Sequence of chain 1.A:
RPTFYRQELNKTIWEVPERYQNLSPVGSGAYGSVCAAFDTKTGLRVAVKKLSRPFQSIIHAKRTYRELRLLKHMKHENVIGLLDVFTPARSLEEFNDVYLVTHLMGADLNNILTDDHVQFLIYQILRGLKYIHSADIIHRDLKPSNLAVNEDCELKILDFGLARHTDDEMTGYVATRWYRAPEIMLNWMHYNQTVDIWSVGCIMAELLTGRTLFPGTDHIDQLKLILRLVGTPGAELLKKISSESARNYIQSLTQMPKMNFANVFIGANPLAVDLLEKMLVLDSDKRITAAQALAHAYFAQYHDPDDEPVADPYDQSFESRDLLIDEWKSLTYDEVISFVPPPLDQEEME

Binding-site contacts:
Ligand atom C26 contacts residue GLU76 of chain 1.A at 3.2 Å.
Ligand atom C25 contacts residue LEU80 of chain 1.A at 3.4 Å (hydrophobic).
Ligand atom C13 contacts residue THR111 of chain 1.A at 3.3 Å.
Ligand atom O24 contacts residue PHE174 of chain 1.A at 3.0 Å (h-bond).
Ligand atom N12 contacts residue ALA56 of chain 1.A at 3.6 Å.
Ligand atom O24 contacts residue ASP173 of chain 1.A at 3.8 Å.
Ligand atom C29 contacts residue ALA56 of chain 1.A at 3.8 Å (hydrophobic).
Ligand atom C7 contacts residue GLY36 of chain 1.A at 3.6 Å.
Ligand atom C19 contacts residue ASP173 of chain 1.A at 3.2 Å.
Ligand atom C27 contacts residue LYS58 of chain 1.A at 3.8 Å.
Ligand atom C29 contacts residue LYS58 of chain 1.A at 3.7 Å.
Ligand atom C25 contacts residue GLU76 of chain 1.A at 3.5 Å.
Ligand atom C7 contacts residue VAL35 of chain 1.A at 3.1 Å (hydrophobic).
Ligand atom C3 contacts residue VAL35 of chain 1.A at 3.2 Å (hydrophobic).
Ligand atom N29 contacts residue LEU80 of chain 1.A at 3.4 Å.
Ligand atom C23 contacts residue LEU176 of chain 1.A at 3.4 Å (hydrophobic).
Ligand atom O31 contacts residue VAL43 of chain 1.A at 3.5 Å.
Ligand atom N29 contacts residue ASP173 of chain 1.A at 3.4 Å (salt-bridge).
Ligand atom C1 contacts residue VAL35 of chain 1.A at 3.3 Å (hydrophobic).
Ligand atom C23 contacts residue PHE174 of chain 1.A at 3.0 Å (hydrophobic).
Ligand atom N18 contacts residue ASP173 of chain 1.A at 3.8 Å.
Ligand atom C13 contacts residue LEU172 of chain 1.A at 3.8 Å (hydrophobic).
Ligand atom C16 contacts residue ASP173 of chain 1.A at 3.8 Å.
Ligand atom O20 contacts residue LEU172 of chain 1.A at 3.5 Å.
Ligand atom C22 contacts residue LEU176 of chain 1.A at 3.6 Å (hydrophobic).
Ligand atom C23 contacts residue LEU79 of chain 1.A at 3.6 Å (hydrophobic).
Ligand atom N18 contacts residue LEU80 of chain 1.A at 3.5 Å.
Ligand atom C17 contacts residue ASP173 of chain 1.A at 3.7 Å.
Ligand atom O20 contacts residue ASP173 of chain 1.A at 2.6 Å (salt-bridge).
Ligand atom N18 contacts residue GLU76 of chain 1.A at 2.8 Å (salt-bridge).
Ligand atom C13 contacts residue ALA56 of chain 1.A at 3.8 Å (hydrophobic).
Ligand atom C27 contacts residue THR111 of chain 1.A at 3.5 Å.
Ligand atom N2 contacts residue VAL35 of chain 1.A at 3.3 Å (h-bond).
Ligand atom C22 contacts residue GLU76 of chain 1.A at 3.3 Å.
Ligand atom C7 contacts residue SER37 of chain 1.A at 3.0 Å.
Ligand atom C6 contacts residue SER37 of chain 1.A at 3.1 Å.
Ligand atom C19 contacts residue GLU76 of chain 1.A at 3.7 Å.
Ligand atom O20 contacts residue ILE89 of chain 1.A at 3.5 Å.
Ligand atom N5 contacts residue VAL35 of chain 1.A at 3.8 Å.
Ligand atom C28 contacts residue THR111 of chain 1.A at 3.6 Å.

A small-molecule ligand and the protein it binds are described below.
Small molecule (SMILES): Cc1ccc(C(=O)Nc2ccon2)cc1-n1cnc2ccc(N3CCN(C)CC3)cc2c1=O